The protein below binds the small molecule below.
Small molecule (SMILES): CC(=O)N[C@@H]1[C@@H](O)[C@H](O)[C@@H](CO)O[C@H]1O

Binding-site contacts:
Ligand atom C5 contacts residue ASN1071 of chain 1.A at 3.6 Å.
Ligand atom C5 contacts residue ALA703 of chain 1.A at 4.0 Å (hydrophobic).
Ligand atom O5 contacts residue ASN1071 of chain 1.A at 2.3 Å (h-bond).
Ligand atom C8 contacts residue GLU1069 of chain 1.A at 3.0 Å.
Ligand atom C6 contacts residue ALA703 of chain 1.A at 3.9 Å (hydrophobic).
Ligand atom O6 contacts residue ALA703 of chain 1.A at 3.5 Å.
Ligand atom N2 contacts residue ASN1071 of chain 1.A at 3.0 Å (h-bond).
Ligand atom C1 contacts residue ASN1071 of chain 1.A at 1.4 Å.
Ligand atom C8 contacts residue ASN1071 of chain 1.A at 4.3 Å.
Ligand atom C7 contacts residue GLU1069 of chain 1.A at 4.3 Å.
Ligand atom C1 contacts residue GLN892 of chain 1.C at 3.6 Å.
Ligand atom O5 contacts residue GLN892 of chain 1.C at 3.5 Å (h-bond).
Ligand atom O7 contacts residue ASN1071 of chain 1.A at 3.4 Å (h-bond).
Ligand atom C5 contacts residue GLN892 of chain 1.C at 4.1 Å.
Ligand atom C7 contacts residue ASN1071 of chain 1.A at 3.4 Å.
Ligand atom O6 contacts residue GLN892 of chain 1.C at 3.9 Å.
Ligand atom C4 contacts residue ASN1071 of chain 1.A at 4.2 Å.
Ligand atom C2 contacts residue ASN1071 of chain 1.A at 2.6 Å.
Ligand atom C8 contacts residue LYS1070 of chain 1.A at 4.2 Å.
Ligand atom C3 contacts residue ASN1071 of chain 1.A at 3.9 Å.

Sequence of chain 1.C:
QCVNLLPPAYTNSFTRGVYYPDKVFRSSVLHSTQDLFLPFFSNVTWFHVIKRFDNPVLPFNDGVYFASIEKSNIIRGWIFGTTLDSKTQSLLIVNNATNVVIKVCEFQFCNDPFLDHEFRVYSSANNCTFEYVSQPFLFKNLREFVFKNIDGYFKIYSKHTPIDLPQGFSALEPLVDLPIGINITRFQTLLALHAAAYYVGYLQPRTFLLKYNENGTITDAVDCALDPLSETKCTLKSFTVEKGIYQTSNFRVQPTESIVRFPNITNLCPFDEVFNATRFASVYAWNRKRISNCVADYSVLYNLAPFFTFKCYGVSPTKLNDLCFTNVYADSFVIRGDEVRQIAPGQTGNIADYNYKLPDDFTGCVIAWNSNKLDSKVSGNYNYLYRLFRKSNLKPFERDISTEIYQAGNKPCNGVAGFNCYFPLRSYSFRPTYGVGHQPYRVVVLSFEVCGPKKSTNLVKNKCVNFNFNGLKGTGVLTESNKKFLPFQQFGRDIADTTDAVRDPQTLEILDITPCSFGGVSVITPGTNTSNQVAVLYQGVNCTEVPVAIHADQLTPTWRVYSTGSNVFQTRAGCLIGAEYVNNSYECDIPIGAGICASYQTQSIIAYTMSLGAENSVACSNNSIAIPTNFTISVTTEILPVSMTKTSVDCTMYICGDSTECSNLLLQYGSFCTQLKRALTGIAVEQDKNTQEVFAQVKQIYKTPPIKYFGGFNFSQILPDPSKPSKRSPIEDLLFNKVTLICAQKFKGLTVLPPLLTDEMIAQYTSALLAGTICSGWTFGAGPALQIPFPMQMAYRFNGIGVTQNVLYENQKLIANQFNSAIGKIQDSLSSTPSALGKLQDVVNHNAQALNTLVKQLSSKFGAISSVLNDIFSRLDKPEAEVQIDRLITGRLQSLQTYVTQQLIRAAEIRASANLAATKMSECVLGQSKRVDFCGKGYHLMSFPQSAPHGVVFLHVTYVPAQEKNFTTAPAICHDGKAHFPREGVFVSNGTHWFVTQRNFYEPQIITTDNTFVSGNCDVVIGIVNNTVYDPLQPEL

Sequence of chain 1.A:
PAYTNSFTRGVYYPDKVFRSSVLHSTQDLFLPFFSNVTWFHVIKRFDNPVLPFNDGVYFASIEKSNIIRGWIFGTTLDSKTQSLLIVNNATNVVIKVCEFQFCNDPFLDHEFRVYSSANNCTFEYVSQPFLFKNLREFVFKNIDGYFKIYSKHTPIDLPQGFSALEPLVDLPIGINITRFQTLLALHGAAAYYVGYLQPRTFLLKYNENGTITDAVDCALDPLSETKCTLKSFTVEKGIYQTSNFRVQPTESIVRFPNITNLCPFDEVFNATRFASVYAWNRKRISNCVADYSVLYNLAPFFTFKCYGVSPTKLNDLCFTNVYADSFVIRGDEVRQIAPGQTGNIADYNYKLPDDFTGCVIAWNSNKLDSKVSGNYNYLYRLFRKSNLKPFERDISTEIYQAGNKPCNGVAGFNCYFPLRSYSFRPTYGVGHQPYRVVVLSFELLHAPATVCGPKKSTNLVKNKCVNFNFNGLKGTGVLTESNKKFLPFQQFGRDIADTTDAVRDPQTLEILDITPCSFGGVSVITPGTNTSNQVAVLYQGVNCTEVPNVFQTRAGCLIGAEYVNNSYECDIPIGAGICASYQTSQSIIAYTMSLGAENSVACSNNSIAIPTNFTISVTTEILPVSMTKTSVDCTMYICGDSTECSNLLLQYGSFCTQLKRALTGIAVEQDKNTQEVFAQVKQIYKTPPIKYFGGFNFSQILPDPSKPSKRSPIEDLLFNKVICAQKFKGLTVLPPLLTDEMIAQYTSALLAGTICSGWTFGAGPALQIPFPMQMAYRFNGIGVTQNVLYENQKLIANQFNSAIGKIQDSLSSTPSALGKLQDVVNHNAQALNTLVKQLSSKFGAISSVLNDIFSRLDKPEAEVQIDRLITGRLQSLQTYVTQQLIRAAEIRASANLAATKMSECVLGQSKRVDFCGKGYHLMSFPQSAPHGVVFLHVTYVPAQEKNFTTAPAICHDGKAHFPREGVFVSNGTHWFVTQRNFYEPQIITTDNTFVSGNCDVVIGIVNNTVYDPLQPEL